Sequence of chain 4.A:
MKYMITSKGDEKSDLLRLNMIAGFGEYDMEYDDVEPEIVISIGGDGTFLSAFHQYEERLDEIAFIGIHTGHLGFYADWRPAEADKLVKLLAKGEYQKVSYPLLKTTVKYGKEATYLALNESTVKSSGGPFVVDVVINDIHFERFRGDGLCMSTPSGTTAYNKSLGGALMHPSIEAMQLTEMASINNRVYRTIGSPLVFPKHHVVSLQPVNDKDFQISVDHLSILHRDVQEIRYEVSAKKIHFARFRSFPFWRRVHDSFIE

The small molecule below binds the protein below.
Small molecule (SMILES): Nc1ncnc2[nH]c(C#CCCNC[C@H]3O[C@@H](n4cnc5c(N)ncnc54)[C@H](O)[C@@H]3O)nc12

Sequence of chain 1.A:
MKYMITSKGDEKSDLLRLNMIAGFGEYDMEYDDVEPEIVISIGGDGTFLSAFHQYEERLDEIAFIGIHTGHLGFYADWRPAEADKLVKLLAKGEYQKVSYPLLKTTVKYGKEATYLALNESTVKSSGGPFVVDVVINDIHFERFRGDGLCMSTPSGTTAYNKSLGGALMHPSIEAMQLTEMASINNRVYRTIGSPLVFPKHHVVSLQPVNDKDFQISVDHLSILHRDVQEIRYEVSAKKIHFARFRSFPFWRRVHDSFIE

Binding-site contacts:
Ligand atom CAV contacts residue ASP45 of chain 1.A at 3.5 Å.
Ligand atom C6 contacts residue ALA185 of chain 4.A at 3.8 Å (hydrophobic).
Ligand atom C6 contacts residue TYR163 of chain 1.A at 3.7 Å (hydrophobic).
Ligand atom CAU contacts residue ASP45 of chain 1.A at 3.4 Å.
Ligand atom OBF contacts residue GLU123 of chain 1.A at 2.4 Å (salt-bridge).
Ligand atom CAV contacts residue ASN122 of chain 1.A at 3.8 Å.
Ligand atom N1 contacts residue SER166 of chain 1.A at 3.1 Å (h-bond).
Ligand atom CAM contacts residue GLU123 of chain 1.A at 3.3 Å.
Ligand atom CAT contacts residue ASP45 of chain 1.A at 3.8 Å.
Ligand atom OBG contacts residue ALA162 of chain 1.A at 3.3 Å.
Ligand atom OBF contacts residue ASP222 of chain 1.A at 3.2 Å (salt-bridge).
Ligand atom CBC contacts residue ALA162 of chain 1.A at 3.7 Å (hydrophobic).
Ligand atom CAX contacts residue ASP45 of chain 1.A at 3.7 Å.
Ligand atom CBC contacts residue ASN122 of chain 1.A at 3.8 Å.
Ligand atom C2 contacts residue SER166 of chain 1.A at 3.1 Å.
Ligand atom NBA contacts residue PHE74 of chain 1.A at 3.7 Å.
Ligand atom NBA contacts residue THR161 of chain 1.A at 2.5 Å (h-bond).
Ligand atom CAT contacts residue GLY46 of chain 1.A at 3.6 Å.
Ligand atom CAZ contacts residue THR161 of chain 1.A at 3.0 Å.
Ligand atom CBB contacts residue THR161 of chain 1.A at 3.6 Å.
Ligand atom N6 contacts residue GLY149 of chain 4.A at 3.5 Å.
Ligand atom NBA contacts residue ALA162 of chain 1.A at 3.8 Å.
Ligand atom NBD contacts residue ASN122 of chain 1.A at 3.0 Å (h-bond).
Ligand atom N3 contacts residue TYR163 of chain 1.A at 3.5 Å.
Ligand atom OBG contacts residue GLU123 of chain 1.A at 3.0 Å (salt-bridge).
Ligand atom NBE contacts residue SER158 of chain 1.A at 3.2 Å (h-bond).
Ligand atom NBE contacts residue ASN122 of chain 1.A at 2.8 Å (h-bond).
Ligand atom N6 contacts residue ASP150 of chain 4.A at 3.0 Å (salt-bridge).
Ligand atom N1 contacts residue ALA185 of chain 4.A at 3.6 Å (h-bond).
Ligand atom CBB contacts residue ALA162 of chain 1.A at 3.6 Å (hydrophobic).
Ligand atom NAW contacts residue ASP45 of chain 1.A at 3.6 Å (salt-bridge).
Ligand atom C5 contacts residue TYR163 of chain 1.A at 3.7 Å (hydrophobic).
Ligand atom CAL contacts residue GLU123 of chain 1.A at 3.2 Å.
Ligand atom N6 contacts residue ALA185 of chain 4.A at 3.2 Å (h-bond).
Ligand atom CAR contacts residue LEU49 of chain 1.A at 3.8 Å (hydrophobic).
Ligand atom OBG contacts residue ASN122 of chain 1.A at 2.9 Å (h-bond).
Ligand atom NBE contacts residue TYR75 of chain 1.A at 3.3 Å.
Ligand atom CAS contacts residue GLY46 of chain 1.A at 3.4 Å.
Ligand atom CAZ contacts residue PHE74 of chain 1.A at 3.3 Å (hydrophobic).
Ligand atom C2 contacts residue TYR163 of chain 1.A at 3.8 Å (hydrophobic).